Sequence of chain 1.K:
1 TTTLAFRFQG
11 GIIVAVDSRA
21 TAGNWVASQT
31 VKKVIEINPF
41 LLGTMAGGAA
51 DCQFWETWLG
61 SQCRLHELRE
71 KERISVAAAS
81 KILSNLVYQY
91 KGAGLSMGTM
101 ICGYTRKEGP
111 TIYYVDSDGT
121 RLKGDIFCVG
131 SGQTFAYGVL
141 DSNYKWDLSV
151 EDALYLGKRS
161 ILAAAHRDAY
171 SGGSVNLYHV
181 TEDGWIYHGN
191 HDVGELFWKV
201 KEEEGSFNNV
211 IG

Binding-site contacts:
Ligand atom C14 contacts residue GLY47 of chain 1.K at 3.7 Å.
Ligand atom C4 contacts residue THR1 of chain 1.K at 3.2 Å.
Ligand atom C12 contacts residue LYS33 of chain 1.K at 3.7 Å.
Ligand atom O17 contacts residue ALA46 of chain 1.K at 3.7 Å.
Ligand atom O17 contacts residue GLY47 of chain 1.K at 3.0 Å (h-bond).
Ligand atom C9 contacts residue THR1 of chain 1.K at 3.9 Å.
Ligand atom C6 contacts residue THR1 of chain 1.K at 3.7 Å.
Ligand atom C10 contacts residue ALA49 of chain 1.K at 3.8 Å (hydrophobic).
Ligand atom C14 contacts residue MET45 of chain 1.K at 3.7 Å (hydrophobic).
Ligand atom N18 contacts residue GLY47 of chain 1.K at 3.1 Å (h-bond).
Ligand atom C16 contacts residue THR1 of chain 1.K at 1.5 Å.
Ligand atom O15 contacts residue ARG19 of chain 1.K at 3.7 Å.
Ligand atom C19 contacts residue GLY47 of chain 1.K at 3.7 Å.
Ligand atom O20 contacts residue GLY47 of chain 1.K at 3.5 Å (h-bond).
Ligand atom C13 contacts residue MET45 of chain 1.K at 3.4 Å (hydrophobic).
Ligand atom O5 contacts residue THR1 of chain 1.K at 2.8 Å (h-bond).
Ligand atom C3 contacts residue THR21 of chain 1.K at 3.6 Å.
Ligand atom O15 contacts residue THR21 of chain 1.K at 3.6 Å (h-bond).
Ligand atom O5 contacts residue TYR170 of chain 1.K at 4.0 Å.
Ligand atom O5 contacts residue SER131 of chain 1.K at 3.8 Å.
Ligand atom C9 contacts residue GLY47 of chain 1.K at 3.8 Å.
Ligand atom C6 contacts residue ALA20 of chain 1.K at 4.0 Å (hydrophobic).
Ligand atom C12 contacts residue MET45 of chain 1.K at 4.0 Å (hydrophobic).
Ligand atom C7 contacts residue THR1 of chain 1.K at 2.5 Å.
Ligand atom N18 contacts residue THR1 of chain 1.K at 3.7 Å.
Ligand atom C2 contacts residue THR21 of chain 1.K at 3.4 Å.
Ligand atom C11 contacts residue ALA49 of chain 1.K at 3.6 Å (hydrophobic).
Ligand atom C6 contacts residue TYR170 of chain 1.K at 3.5 Å (hydrophobic).
Ligand atom C14 contacts residue ALA46 of chain 1.K at 4.0 Å (hydrophobic).
Ligand atom O15 contacts residue ALA20 of chain 1.K at 3.3 Å.
Ligand atom C14 contacts residue THR1 of chain 1.K at 3.6 Å.
Ligand atom C13 contacts residue ALA49 of chain 1.K at 3.9 Å (hydrophobic).
Ligand atom C8 contacts residue THR1 of chain 1.K at 3.0 Å.
Ligand atom C11 contacts residue VAL31 of chain 1.K at 3.5 Å (hydrophobic).
Ligand atom C6 contacts residue ARG19 of chain 1.K at 3.6 Å.
Ligand atom C4 contacts residue THR21 of chain 1.K at 4.0 Å.
Ligand atom O17 contacts residue THR1 of chain 1.K at 2.3 Å (h-bond).
Ligand atom F21 contacts residue TYR170 of chain 1.K at 3.6 Å.
Ligand atom C8 contacts residue ARG19 of chain 1.K at 3.7 Å.
Ligand atom C6 contacts residue THR21 of chain 1.K at 3.2 Å.

A protein and the small-molecule ligand that binds it are described below.
Small molecule (SMILES): C[C@]1(O)[C@@H](CCF)C(=O)N[C@]1(C=O)[C@@H](O)[C@@H]1C=CCCC1